Binding-site contacts:
Ligand atom C8 contacts residue ASN341 of chain 1.B at 3.4 Å.
Ligand atom C7 contacts residue ASN341 of chain 1.B at 3.3 Å.
Ligand atom N2 contacts residue ASN341 of chain 1.B at 2.9 Å (h-bond).
Ligand atom C5 contacts residue ASN341 of chain 1.B at 3.7 Å.
Ligand atom C3 contacts residue ASN341 of chain 1.B at 3.8 Å.
Ligand atom O7 contacts residue ASN341 of chain 1.B at 4.2 Å.
Ligand atom C4 contacts residue ASN341 of chain 1.B at 4.2 Å.
Ligand atom C1 contacts residue ASN341 of chain 1.B at 1.4 Å.
Ligand atom C2 contacts residue ASN341 of chain 1.B at 2.4 Å.
Ligand atom O5 contacts residue ASN341 of chain 1.B at 2.4 Å (h-bond).

This small molecule binds to this protein.
Small molecule (SMILES): CC(=O)N[C@@H]1[C@@H](O)[C@H](O)[C@@H](CO)O[C@H]1O

Sequence of chain 1.B:
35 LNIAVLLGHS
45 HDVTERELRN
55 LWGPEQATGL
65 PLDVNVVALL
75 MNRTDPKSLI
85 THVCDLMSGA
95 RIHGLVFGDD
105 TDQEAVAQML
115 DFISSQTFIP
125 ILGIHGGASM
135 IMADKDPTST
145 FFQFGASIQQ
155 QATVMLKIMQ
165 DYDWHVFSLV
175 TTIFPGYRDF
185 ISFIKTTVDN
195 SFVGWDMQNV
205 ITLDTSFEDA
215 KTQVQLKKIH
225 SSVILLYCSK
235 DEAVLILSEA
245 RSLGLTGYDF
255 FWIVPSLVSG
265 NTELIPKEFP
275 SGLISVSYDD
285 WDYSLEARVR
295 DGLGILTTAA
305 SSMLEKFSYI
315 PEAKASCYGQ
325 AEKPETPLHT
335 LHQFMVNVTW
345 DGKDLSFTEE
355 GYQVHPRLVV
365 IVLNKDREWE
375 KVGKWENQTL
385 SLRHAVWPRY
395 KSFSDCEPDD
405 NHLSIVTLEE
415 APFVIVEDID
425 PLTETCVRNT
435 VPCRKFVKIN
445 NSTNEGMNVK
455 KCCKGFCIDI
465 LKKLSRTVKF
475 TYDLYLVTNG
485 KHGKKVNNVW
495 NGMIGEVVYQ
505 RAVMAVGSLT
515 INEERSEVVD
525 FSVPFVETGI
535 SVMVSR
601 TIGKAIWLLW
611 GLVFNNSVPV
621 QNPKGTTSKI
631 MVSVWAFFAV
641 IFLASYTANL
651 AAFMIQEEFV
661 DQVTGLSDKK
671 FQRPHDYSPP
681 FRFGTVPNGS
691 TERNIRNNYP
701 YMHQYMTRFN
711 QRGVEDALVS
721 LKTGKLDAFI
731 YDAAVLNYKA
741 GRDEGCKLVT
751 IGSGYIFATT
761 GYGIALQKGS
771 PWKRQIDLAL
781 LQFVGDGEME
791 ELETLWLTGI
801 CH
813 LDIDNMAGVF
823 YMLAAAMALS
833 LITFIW